Sequence of chain 1.B:
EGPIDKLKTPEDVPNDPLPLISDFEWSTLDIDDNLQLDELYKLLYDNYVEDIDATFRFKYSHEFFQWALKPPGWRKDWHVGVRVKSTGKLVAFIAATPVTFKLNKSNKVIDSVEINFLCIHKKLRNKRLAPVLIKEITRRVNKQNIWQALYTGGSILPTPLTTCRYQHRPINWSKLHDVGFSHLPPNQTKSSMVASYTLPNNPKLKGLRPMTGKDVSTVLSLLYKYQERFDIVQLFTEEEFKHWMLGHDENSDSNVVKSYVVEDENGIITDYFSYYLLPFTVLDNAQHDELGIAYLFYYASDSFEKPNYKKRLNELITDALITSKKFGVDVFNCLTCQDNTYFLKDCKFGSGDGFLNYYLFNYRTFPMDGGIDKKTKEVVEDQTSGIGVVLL

Binding-site contacts:
Ligand atom C0B contacts residue PHE58 of chain 1.B at 3.7 Å (hydrophobic).
Ligand atom CEY contacts residue TYR197 of chain 1.B at 3.6 Å (hydrophobic).
Ligand atom OK contacts residue ASP353 of chain 1.B at 3.0 Å (salt-bridge).
Ligand atom OGS contacts residue GLY354 of chain 1.B at 3.0 Å (h-bond).
Ligand atom NY contacts residue PHE181 of chain 1.B at 3.1 Å (h-bond).
Ligand atom OK contacts residue HIS168 of chain 1.B at 3.6 Å.
Ligand atom CZY contacts residue GLY350 of chain 1.B at 3.4 Å.
Ligand atom NZK contacts residue ASP51 of chain 1.B at 2.9 Å (salt-bridge).
Ligand atom CAS contacts residue ASP353 of chain 1.B at 3.4 Å.
Ligand atom C4B contacts residue VAL49 of chain 1.B at 3.5 Å (hydrophobic).
Ligand atom CS contacts residue ASP353 of chain 1.B at 3.6 Å.
Ligand atom NZK contacts residue ASP53 of chain 1.B at 3.4 Å (salt-bridge).
Ligand atom CS contacts residue HIS168 of chain 1.B at 3.6 Å.
Ligand atom CHY contacts residue GLY350 of chain 1.B at 3.5 Å.
Ligand atom OGS contacts residue GLY352 of chain 1.B at 3.3 Å.
Ligand atom OS contacts residue HIS168 of chain 1.B at 3.7 Å.
Ligand atom NGB contacts residue LEU392 of chain 1.B at 2.6 Å (h-bond).
Ligand atom CBS contacts residue GLY354 of chain 1.B at 3.6 Å.
Ligand atom OK contacts residue GLY352 of chain 1.B at 3.1 Å.
Ligand atom CBS contacts residue HIS168 of chain 1.B at 3.4 Å.
Ligand atom C1B contacts residue TYR166 of chain 1.B at 3.7 Å (hydrophobic).
Ligand atom CDB contacts residue LEU392 of chain 1.B at 3.0 Å (hydrophobic).
Ligand atom CEK contacts residue ASP353 of chain 1.B at 3.2 Å.
Ligand atom NK contacts residue HIS168 of chain 1.B at 3.6 Å.
Ligand atom NZK contacts residue ASP353 of chain 1.B at 2.8 Å (salt-bridge).
Ligand atom OGS contacts residue ASP353 of chain 1.B at 3.2 Å (salt-bridge).
Ligand atom CDB contacts residue ASN116 of chain 1.B at 3.5 Å.
Ligand atom C2B contacts residue TYR166 of chain 1.B at 3.5 Å (hydrophobic).
Ligand atom OS contacts residue PHE280 of chain 1.B at 3.6 Å.
Ligand atom CBS contacts residue TYR166 of chain 1.B at 3.4 Å (hydrophobic).
Ligand atom NK contacts residue ASP353 of chain 1.B at 2.9 Å (salt-bridge).
Ligand atom C5B contacts residue VAL49 of chain 1.B at 3.5 Å (hydrophobic).
Ligand atom CEB contacts residue THR152 of chain 1.B at 3.4 Å.
Ligand atom CDB contacts residue THR152 of chain 1.B at 3.2 Å.
Ligand atom OGS contacts residue HIS168 of chain 1.B at 2.8 Å (h-bond).
Ligand atom CDK contacts residue PHE56 of chain 1.B at 3.6 Å (hydrophobic).
Ligand atom CAY contacts residue PHE181 of chain 1.B at 3.6 Å (hydrophobic).
Ligand atom CIB contacts residue PHE58 of chain 1.B at 3.5 Å (hydrophobic).
Ligand atom OGS contacts residue TYR166 of chain 1.B at 3.4 Å.
Ligand atom CKY contacts residue SER351 of chain 1.B at 3.5 Å.

A small-molecule ligand and the protein it binds are described below.
Small molecule (SMILES): Cc1nccn1CCCCc1ccc(CC(=O)N[C@@H](CO)C(=O)N[C@@H](CCCCN)C(=O)NCCC2CCCCC2)cc1